Sequence of chain 1.C:
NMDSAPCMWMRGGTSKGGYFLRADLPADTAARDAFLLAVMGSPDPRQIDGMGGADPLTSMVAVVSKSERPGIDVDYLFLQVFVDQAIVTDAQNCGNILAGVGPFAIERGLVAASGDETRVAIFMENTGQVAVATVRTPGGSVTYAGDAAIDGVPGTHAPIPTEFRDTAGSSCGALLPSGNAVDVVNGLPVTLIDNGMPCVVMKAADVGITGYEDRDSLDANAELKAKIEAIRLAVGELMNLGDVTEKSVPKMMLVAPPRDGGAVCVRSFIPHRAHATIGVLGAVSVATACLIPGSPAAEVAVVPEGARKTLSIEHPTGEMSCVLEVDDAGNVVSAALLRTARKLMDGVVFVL

Binding-site contacts:
Ligand atom C2 contacts residue GLY285 of chain 1.C at 3.3 Å.
Ligand atom O2 contacts residue VAL286 of chain 1.C at 3.4 Å (h-bond).
Ligand atom O3 contacts residue GLY285 of chain 1.C at 3.4 Å.
Ligand atom C2 contacts residue VAL286 of chain 1.C at 3.4 Å (hydrophobic).
Ligand atom O2 contacts residue LEU287 of chain 1.C at 3.2 Å (h-bond).
Ligand atom O1 contacts residue LEU287 of chain 1.C at 2.8 Å (h-bond).
Ligand atom O1 contacts residue CYS100 of chain 1.C at 3.7 Å.
Ligand atom O2 contacts residue GLY285 of chain 1.C at 3.4 Å.
Ligand atom O9 contacts residue HIS281 of chain 1.C at 2.7 Å (h-bond).
Ligand atom O1 contacts residue VAL286 of chain 1.C at 3.3 Å (h-bond).
Ligand atom O1 contacts residue GLY101 of chain 1.C at 2.7 Å (h-bond).
Ligand atom C2 contacts residue GLY101 of chain 1.C at 3.7 Å.
Ligand atom O9 contacts residue GLY285 of chain 1.C at 3.4 Å.
Ligand atom C1 contacts residue GLY101 of chain 1.C at 3.6 Å.
Ligand atom C4 contacts residue GLY285 of chain 1.C at 3.7 Å.
Ligand atom O10 contacts residue CYS100 of chain 1.C at 3.2 Å (h-bond).
Ligand atom O3 contacts residue VAL286 of chain 1.C at 3.1 Å (h-bond).
Ligand atom O2 contacts residue MET203 of chain 1.C at 3.5 Å.
Ligand atom O5 contacts residue LYS257 of chain 1.C at 2.7 Å (salt-bridge).
Ligand atom O3 contacts residue ASN102 of chain 1.C at 3.1 Å (h-bond).
Ligand atom C1 contacts residue VAL286 of chain 1.C at 3.1 Å (hydrophobic).
Ligand atom O10 contacts residue ASN102 of chain 1.C at 3.5 Å.
Ligand atom O10 contacts residue MET66 of chain 1.C at 3.2 Å.
Ligand atom C1 contacts residue LEU287 of chain 1.C at 3.3 Å (hydrophobic).
Ligand atom C3 contacts residue LYS257 of chain 1.C at 3.3 Å.
Ligand atom C6 contacts residue ASN102 of chain 1.C at 3.5 Å.
Ligand atom O3 contacts residue CYS100 of chain 1.C at 3.6 Å.
Ligand atom O9 contacts residue ASN102 of chain 1.C at 2.8 Å (h-bond).
Ligand atom C1 contacts residue GLY285 of chain 1.C at 3.6 Å.
Ligand atom O10 contacts residue SER21 of chain 1.C at 2.6 Å (h-bond).
Ligand atom C7 contacts residue LEU63 of chain 1.C at 3.7 Å (hydrophobic).
Ligand atom O9 contacts residue SER21 of chain 1.C at 3.7 Å.
Ligand atom C6 contacts residue HIS281 of chain 1.C at 3.6 Å.
Ligand atom C3 contacts residue GLN98 of chain 1.C at 3.6 Å.
Ligand atom O4 contacts residue LYS257 of chain 1.C at 3.2 Å (salt-bridge).
Ligand atom C6 contacts residue SER21 of chain 1.C at 3.5 Å.
Ligand atom O5 contacts residue GLN98 of chain 1.C at 3.2 Å (h-bond).
Ligand atom O4 contacts residue ILE276 of chain 1.C at 3.8 Å.
Ligand atom O3 contacts residue GLY101 of chain 1.C at 3.4 Å (h-bond).
Ligand atom O2 contacts residue GLY288 of chain 1.C at 2.9 Å (h-bond).

A small-molecule ligand and the protein it binds are described below.
Small molecule (SMILES): O=C(O)/C=C(\CC(=O)C(=O)O)C(=O)O